Sequence of chain 5.T:
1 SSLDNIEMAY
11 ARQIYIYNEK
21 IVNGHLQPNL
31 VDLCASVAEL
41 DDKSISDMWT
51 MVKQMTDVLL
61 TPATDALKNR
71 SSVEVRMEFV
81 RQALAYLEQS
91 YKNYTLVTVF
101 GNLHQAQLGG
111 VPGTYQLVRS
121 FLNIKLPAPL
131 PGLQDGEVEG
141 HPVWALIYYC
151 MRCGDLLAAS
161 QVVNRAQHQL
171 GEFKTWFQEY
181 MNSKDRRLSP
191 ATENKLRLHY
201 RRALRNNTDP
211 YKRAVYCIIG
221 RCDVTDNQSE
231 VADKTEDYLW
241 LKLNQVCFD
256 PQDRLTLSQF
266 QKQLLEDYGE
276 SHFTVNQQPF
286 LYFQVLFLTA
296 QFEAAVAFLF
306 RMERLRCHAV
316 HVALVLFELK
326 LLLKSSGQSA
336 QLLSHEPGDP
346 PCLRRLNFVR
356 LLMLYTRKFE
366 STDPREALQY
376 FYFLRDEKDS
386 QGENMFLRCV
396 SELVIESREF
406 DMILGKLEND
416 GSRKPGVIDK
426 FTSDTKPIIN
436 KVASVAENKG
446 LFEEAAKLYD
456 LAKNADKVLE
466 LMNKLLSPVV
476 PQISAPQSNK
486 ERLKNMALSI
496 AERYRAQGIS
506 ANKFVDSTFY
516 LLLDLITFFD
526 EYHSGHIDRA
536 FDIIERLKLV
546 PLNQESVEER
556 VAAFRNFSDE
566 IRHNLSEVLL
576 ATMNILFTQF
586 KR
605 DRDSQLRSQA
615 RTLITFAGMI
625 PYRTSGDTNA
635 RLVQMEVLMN

Binding-site contacts:
Ligand atom CD contacts residue TYR273 of chain 5.T at 3.3 Å (hydrophobic).
Ligand atom C contacts residue ASN281 of chain 5.T at 3.8 Å.
Ligand atom CB contacts residue ASP233 of chain 5.T at 3.0 Å.
Ligand atom O contacts residue ASN227 of chain 5.T at 3.6 Å.
Ligand atom CG2 contacts residue ASN281 of chain 5.T at 3.6 Å.
Ligand atom CG contacts residue LYS234 of chain 5.T at 3.3 Å.
Ligand atom O contacts residue THR235 of chain 5.T at 3.0 Å (h-bond).
Ligand atom CD contacts residue HIS277 of chain 5.T at 3.9 Å.
Ligand atom O contacts residue LYS234 of chain 5.T at 3.6 Å.
Ligand atom CG contacts residue ASP233 of chain 5.T at 3.0 Å.
Ligand atom C contacts residue ASN227 of chain 5.T at 3.5 Å.
Ligand atom CG2 contacts residue GLU236 of chain 5.T at 3.3 Å.
Ligand atom CD1 contacts residue TYR91 of chain 5.T at 3.9 Å (hydrophobic).
Ligand atom CG contacts residue HIS277 of chain 5.T at 3.8 Å.
Ligand atom O contacts residue TYR94 of chain 5.T at 2.9 Å.
Ligand atom CA contacts residue ASN227 of chain 5.T at 3.7 Å.
Ligand atom CD1 contacts residue TYR94 of chain 5.T at 3.5 Å (hydrophobic).
Ligand atom CG contacts residue TYR273 of chain 5.T at 3.6 Å (hydrophobic).
Ligand atom CG2 contacts residue HIS277 of chain 5.T at 3.3 Å.
Ligand atom O contacts residue ASN281 of chain 5.T at 2.6 Å (h-bond).
Ligand atom CG1 contacts residue TYR94 of chain 5.T at 3.8 Å (hydrophobic).
Ligand atom C contacts residue THR235 of chain 5.T at 3.6 Å.
Ligand atom O contacts residue THR235 of chain 5.T at 3.1 Å (h-bond).
Ligand atom C contacts residue THR235 of chain 5.T at 3.6 Å.
Ligand atom CB contacts residue LEU286 of chain 5.T at 3.9 Å (hydrophobic).
Ligand atom CG1 contacts residue VAL280 of chain 5.T at 4.0 Å (hydrophobic).
Ligand atom C contacts residue LEU286 of chain 5.T at 3.8 Å (hydrophobic).
Ligand atom C contacts residue TYR94 of chain 5.T at 4.0 Å (hydrophobic).
Ligand atom CG2 contacts residue LEU286 of chain 5.T at 3.7 Å (hydrophobic).
Ligand atom N contacts residue TYR273 of chain 5.T at 3.9 Å.
Ligand atom N contacts residue THR235 of chain 5.T at 3.9 Å.
Ligand atom CB contacts residue HIS277 of chain 5.T at 3.7 Å.
Ligand atom C contacts residue THR235 of chain 5.T at 3.6 Å.
Ligand atom CG2 contacts residue PHE278 of chain 5.T at 3.7 Å (hydrophobic).
Ligand atom O contacts residue LEU286 of chain 5.T at 3.2 Å.
Ligand atom O contacts residue HIS277 of chain 5.T at 3.4 Å.
Ligand atom N contacts residue THR235 of chain 5.T at 3.5 Å (h-bond).
Ligand atom N contacts residue ASN227 of chain 5.T at 3.0 Å (h-bond).
Ligand atom CB contacts residue TYR238 of chain 5.T at 3.6 Å (hydrophobic).
Ligand atom CA contacts residue THR235 of chain 5.T at 3.6 Å.

A protein and the small-molecule ligand that binds it are described below.
Small molecule (SMILES): CC[C@H](C)[C@H](NC(=O)[C@H](CO)NC(=O)[C@H](CCCN=C(N)N)NC(=O)[C@@H](NC(=O)[C@@H]1CCCN1C(=O)[C@@H]1CCCN1C(=O)[C@H](C)N)C(C)C)C(=O)N[C@H](C=O)Cc1ccc(O)cc1